Binding-site contacts:
Ligand atom C25 contacts residue CYS494 of chain 1.B at 4.1 Å (hydrophobic).
Ligand atom O1 contacts residue CYS556 of chain 1.A at 4.4 Å.
Ligand atom C26 contacts residue MET497 of chain 1.B at 3.5 Å (hydrophobic).
Ligand atom C7 contacts residue CYS556 of chain 1.A at 4.3 Å (hydrophobic).
Ligand atom C6 contacts residue CYS556 of chain 1.A at 3.7 Å (hydrophobic).
Ligand atom C19 contacts residue PRO527 of chain 1.B at 3.6 Å (hydrophobic).
Ligand atom C27 contacts residue CYS494 of chain 1.B at 3.4 Å (hydrophobic).
Ligand atom C26 contacts residue CYS494 of chain 1.B at 4.3 Å (hydrophobic).
Ligand atom C12 contacts residue LEU530 of chain 1.B at 4.0 Å (hydrophobic).
Ligand atom C14 contacts residue ALA560 of chain 1.A at 4.2 Å (hydrophobic).
Ligand atom C9 contacts residue PRO527 of chain 1.B at 4.3 Å (hydrophobic).
Ligand atom C21 contacts residue PHE534 of chain 1.B at 3.9 Å (hydrophobic).
Ligand atom C27 contacts residue ALA498 of chain 1.B at 3.5 Å (hydrophobic).
Ligand atom C16 contacts residue ALA560 of chain 1.A at 3.6 Å (hydrophobic).
Ligand atom C26 contacts residue PHE534 of chain 1.B at 4.2 Å (hydrophobic).
Ligand atom C3 contacts residue CYS556 of chain 1.A at 3.9 Å (hydrophobic).
Ligand atom C21 contacts residue ILE501 of chain 1.B at 4.3 Å (hydrophobic).
Ligand atom C28 contacts residue ILE564 of chain 1.A at 3.5 Å (hydrophobic).
Ligand atom C26 contacts residue ILE501 of chain 1.B at 3.8 Å (hydrophobic).
Ligand atom C2 contacts residue PRO527 of chain 1.B at 3.7 Å (hydrophobic).
Ligand atom C9 contacts residue PHE531 of chain 1.B at 4.0 Å (hydrophobic).
Ligand atom C2 contacts residue THR528 of chain 1.B at 4.4 Å.
Ligand atom C26 contacts residue ALA498 of chain 1.B at 4.2 Å (hydrophobic).
Ligand atom C11 contacts residue LEU530 of chain 1.B at 4.0 Å (hydrophobic).
Ligand atom C10 contacts residue PRO527 of chain 1.B at 4.1 Å (hydrophobic).
Ligand atom C7 contacts residue ILE557 of chain 1.A at 4.2 Å (hydrophobic).
Ligand atom C11 contacts residue PHE531 of chain 1.B at 4.1 Å (hydrophobic).
Ligand atom C22 contacts residue PHE534 of chain 1.B at 3.8 Å (hydrophobic).
Ligand atom C27 contacts residue CPL1 of chain 1.O at 3.6 Å.
Ligand atom C12 contacts residue PHE531 of chain 1.B at 4.0 Å (hydrophobic).
Ligand atom C14 contacts residue PHE531 of chain 1.B at 4.3 Å (hydrophobic).
Ligand atom C25 contacts residue MET497 of chain 1.B at 4.3 Å (hydrophobic).
Ligand atom C15 contacts residue ALA560 of chain 1.A at 3.5 Å (hydrophobic).
Ligand atom C11 contacts residue PRO527 of chain 1.B at 3.9 Å (hydrophobic).
Ligand atom C1 contacts residue PHE531 of chain 1.B at 3.8 Å (hydrophobic).
Ligand atom C1 contacts residue PRO527 of chain 1.B at 3.2 Å (hydrophobic).
Ligand atom C4 contacts residue CYS556 of chain 1.A at 4.2 Å (hydrophobic).
Ligand atom C5 contacts residue CYS556 of chain 1.A at 3.9 Å (hydrophobic).
Ligand atom C6 contacts residue ILE557 of chain 1.A at 4.1 Å (hydrophobic).
Ligand atom C24 contacts residue ILE564 of chain 1.A at 3.5 Å (hydrophobic).

Sequence of chain 1.B:
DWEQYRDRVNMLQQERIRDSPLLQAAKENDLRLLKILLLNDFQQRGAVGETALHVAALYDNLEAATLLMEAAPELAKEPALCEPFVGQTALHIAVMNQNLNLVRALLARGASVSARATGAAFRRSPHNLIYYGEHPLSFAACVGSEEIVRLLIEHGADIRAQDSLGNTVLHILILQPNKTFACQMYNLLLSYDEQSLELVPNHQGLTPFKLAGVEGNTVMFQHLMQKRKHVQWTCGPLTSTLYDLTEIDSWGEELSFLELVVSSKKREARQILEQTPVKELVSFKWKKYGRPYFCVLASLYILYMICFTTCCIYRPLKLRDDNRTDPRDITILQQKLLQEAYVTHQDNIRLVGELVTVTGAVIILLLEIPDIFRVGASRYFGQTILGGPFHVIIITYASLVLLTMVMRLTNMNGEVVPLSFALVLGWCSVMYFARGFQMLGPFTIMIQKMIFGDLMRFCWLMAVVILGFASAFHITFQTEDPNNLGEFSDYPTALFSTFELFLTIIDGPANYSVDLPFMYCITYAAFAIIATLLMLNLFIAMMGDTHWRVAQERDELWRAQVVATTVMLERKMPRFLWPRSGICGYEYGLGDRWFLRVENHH

The small molecule below binds the protein below.
Small molecule (SMILES): CC(C)[C@@H](C)/C=C/[C@@H](C)[C@H]1CC[C@H]2C3=CC=C4C[C@@H](O)CC[C@]4(C)[C@H]3CC[C@]12C

Sequence of chain 1.A:
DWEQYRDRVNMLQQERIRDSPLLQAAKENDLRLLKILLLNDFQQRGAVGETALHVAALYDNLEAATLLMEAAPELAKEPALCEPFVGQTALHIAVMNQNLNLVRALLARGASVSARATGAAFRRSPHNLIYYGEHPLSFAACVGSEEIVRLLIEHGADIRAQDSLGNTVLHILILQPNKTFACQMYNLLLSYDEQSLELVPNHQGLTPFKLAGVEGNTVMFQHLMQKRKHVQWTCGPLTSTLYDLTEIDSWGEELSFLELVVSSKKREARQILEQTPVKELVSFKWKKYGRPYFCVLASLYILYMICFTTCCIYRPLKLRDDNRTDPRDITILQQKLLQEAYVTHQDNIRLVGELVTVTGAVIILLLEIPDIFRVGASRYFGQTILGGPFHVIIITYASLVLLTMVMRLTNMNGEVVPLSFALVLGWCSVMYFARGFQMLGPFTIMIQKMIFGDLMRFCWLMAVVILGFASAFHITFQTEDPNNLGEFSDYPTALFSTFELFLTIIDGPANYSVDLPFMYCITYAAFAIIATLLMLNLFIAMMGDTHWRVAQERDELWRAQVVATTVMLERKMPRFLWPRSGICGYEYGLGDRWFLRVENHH